Binding-site contacts:
Ligand atom N1 contacts residue PHE164 of chain 1.A at 4.2 Å.
Ligand atom C2 contacts residue GLU218 of chain 1.A at 4.4 Å.
Ligand atom O3 contacts residue TYR221 of chain 1.A at 3.1 Å (h-bond).
Ligand atom N1 contacts residue LEU143 of chain 1.A at 4.2 Å.
Ligand atom C4 contacts residue TYR221 of chain 1.A at 4.0 Å (hydrophobic).
Ligand atom C2 contacts residue LEU143 of chain 1.A at 3.8 Å (hydrophobic).
Ligand atom C3 contacts residue TYR221 of chain 1.A at 3.4 Å (hydrophobic).
Ligand atom C6 contacts residue PHE164 of chain 1.A at 3.5 Å (hydrophobic).
Ligand atom O3 contacts residue LEU143 of chain 1.A at 4.5 Å.
Ligand atom C5 contacts residue ASN405 of chain 1.A at 4.3 Å.
Ligand atom C5A contacts residue PHE164 of chain 1.A at 4.1 Å (hydrophobic).
Ligand atom C2 contacts residue TYR221 of chain 1.A at 3.6 Å (hydrophobic).
Ligand atom C4A contacts residue LEU404 of chain 1.A at 4.2 Å (hydrophobic).
Ligand atom C5 contacts residue PHE164 of chain 1.A at 4.2 Å (hydrophobic).
Ligand atom C4A contacts residue GLU140 of chain 1.A at 3.3 Å.
Ligand atom N1 contacts residue TYR221 of chain 1.A at 4.1 Å.
Ligand atom O5 contacts residue PHE164 of chain 1.A at 3.2 Å.
Ligand atom C5 contacts residue GLU218 of chain 1.A at 4.2 Å.
Ligand atom O5 contacts residue ASN405 of chain 1.A at 3.0 Å (h-bond).
Ligand atom C3 contacts residue LEU143 of chain 1.A at 4.1 Å (hydrophobic).
Ligand atom C2A contacts residue TYR221 of chain 1.A at 3.6 Å (hydrophobic).
Ligand atom C5A contacts residue ASN405 of chain 1.A at 3.3 Å.
Ligand atom O3 contacts residue GLU140 of chain 1.A at 2.7 Å (salt-bridge).
Ligand atom O5 contacts residue LEU404 of chain 1.A at 4.5 Å.
Ligand atom N1 contacts residue GLU218 of chain 1.A at 3.1 Å (salt-bridge).
Ligand atom C6 contacts residue GLU218 of chain 1.A at 3.2 Å.
Ligand atom C3 contacts residue GLU140 of chain 1.A at 3.7 Å.
Ligand atom C4 contacts residue GLU140 of chain 1.A at 4.0 Å.
Ligand atom N4 contacts residue TYR221 of chain 1.A at 3.7 Å.
Ligand atom N4 contacts residue GLU140 of chain 1.A at 3.4 Å (salt-bridge).
Ligand atom C2A contacts residue LEU143 of chain 1.A at 3.8 Å (hydrophobic).

Sequence of chain 1.A:
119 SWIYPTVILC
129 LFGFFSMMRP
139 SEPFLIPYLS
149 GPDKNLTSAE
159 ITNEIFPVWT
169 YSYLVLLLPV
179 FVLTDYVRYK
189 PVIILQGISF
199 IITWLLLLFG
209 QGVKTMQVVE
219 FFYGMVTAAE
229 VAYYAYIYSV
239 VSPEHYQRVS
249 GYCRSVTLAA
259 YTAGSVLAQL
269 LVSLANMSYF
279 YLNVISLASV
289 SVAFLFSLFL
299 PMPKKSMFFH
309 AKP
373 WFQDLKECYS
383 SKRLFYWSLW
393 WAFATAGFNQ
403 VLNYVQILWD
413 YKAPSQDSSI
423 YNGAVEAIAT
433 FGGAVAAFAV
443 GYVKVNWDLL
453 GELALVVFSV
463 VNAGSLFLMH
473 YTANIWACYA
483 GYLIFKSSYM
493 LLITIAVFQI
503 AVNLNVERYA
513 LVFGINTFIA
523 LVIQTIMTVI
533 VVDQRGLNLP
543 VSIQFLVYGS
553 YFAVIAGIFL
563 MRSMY

A protein and the small-molecule ligand that binds it are described below.
Small molecule (SMILES): Cc1ncc(CO)c(CN)c1O